The small molecule below binds the protein below.
Small molecule (SMILES): CO[C@@H]1[C@@H](OC(N)=O)[C@@H](O)[C@H](Oc2ccc3c(O)c(NC(=O)c4ccc(O)c(CC=C(C)C)c4)c(=O)oc3c2C)OC1(C)C

Binding-site contacts:
Ligand atom O4 contacts residue GLU39 of chain 1.A at 3.4 Å.
Ligand atom C11 contacts residue GLY14 of chain 1.B at 3.6 Å.
Ligand atom C1 contacts residue VAL82 of chain 1.A at 3.6 Å (hydrophobic).
Ligand atom C2 contacts residue GLY66 of chain 1.A at 3.4 Å.
Ligand atom O3 contacts residue GLU70 of chain 1.A at 2.6 Å (salt-bridge).
Ligand atom O6 contacts residue ASN35 of chain 1.A at 2.7 Å (h-bond).
Ligand atom C26 contacts residue MET15 of chain 1.B at 3.3 Å (hydrophobic).
Ligand atom N1 contacts residue ASN35 of chain 1.A at 3.6 Å.
Ligand atom C1 contacts residue ASN35 of chain 1.A at 3.5 Å.
Ligand atom O5 contacts residue ASN35 of chain 1.A at 3.3 Å (h-bond).
Ligand atom C18 contacts residue GLU70 of chain 1.A at 3.0 Å.
Ligand atom O10 contacts residue ARG104 of chain 1.A at 3.4 Å (salt-bridge).
Ligand atom C1 contacts residue VAL88 of chain 1.A at 3.8 Å (hydrophobic).
Ligand atom C1 contacts residue ILE67 of chain 1.A at 3.8 Å (hydrophobic).
Ligand atom O10 contacts residue ARG65 of chain 1.A at 3.5 Å.
Ligand atom C25 contacts residue THR78 of chain 1.A at 3.6 Å.
Ligand atom N1 contacts residue ASP62 of chain 1.A at 2.9 Å (salt-bridge).
Ligand atom C2 contacts residue GLU39 of chain 1.A at 3.7 Å.
Ligand atom C29 contacts residue ASN35 of chain 1.A at 3.4 Å.
Ligand atom C6 contacts residue ARG104 of chain 1.A at 3.7 Å.
Ligand atom C25 contacts residue VAL82 of chain 1.A at 3.5 Å (hydrophobic).
Ligand atom O7 contacts residue GLY14 of chain 1.B at 3.6 Å.
Ligand atom C4 contacts residue ARG65 of chain 1.A at 3.5 Å.
Ligand atom N1 contacts residue ALA36 of chain 1.A at 3.6 Å.
Ligand atom O11 contacts residue ARG104 of chain 1.A at 3.1 Å (salt-bridge).
Ligand atom C12 contacts residue ASN35 of chain 1.A at 3.5 Å.
Ligand atom C24 contacts residue MET15 of chain 1.B at 3.5 Å (hydrophobic).
Ligand atom C19 contacts residue ARG104 of chain 1.A at 3.7 Å.
Ligand atom C5 contacts residue ARG65 of chain 1.A at 3.5 Å.
Ligand atom C20 contacts residue ARG12 of chain 1.B at 3.7 Å.
Ligand atom C17 contacts residue GLU70 of chain 1.A at 3.3 Å.
Ligand atom C25 contacts residue MET15 of chain 1.B at 3.6 Å (hydrophobic).
Ligand atom O8 contacts residue GLU39 of chain 1.A at 3.8 Å.
Ligand atom O6 contacts residue ASP38 of chain 1.A at 3.6 Å.
Ligand atom O1 contacts residue VAL82 of chain 1.A at 3.8 Å.
Ligand atom O3 contacts residue THR78 of chain 1.A at 3.6 Å.
Ligand atom C7 contacts residue ARG65 of chain 1.A at 3.7 Å.
Ligand atom C6 contacts residue ARG65 of chain 1.A at 3.5 Å.
Ligand atom O1 contacts residue ILE67 of chain 1.A at 3.4 Å.
Ligand atom C22 contacts residue MET15 of chain 1.B at 3.5 Å (hydrophobic).

Sequence of chain 1.A:
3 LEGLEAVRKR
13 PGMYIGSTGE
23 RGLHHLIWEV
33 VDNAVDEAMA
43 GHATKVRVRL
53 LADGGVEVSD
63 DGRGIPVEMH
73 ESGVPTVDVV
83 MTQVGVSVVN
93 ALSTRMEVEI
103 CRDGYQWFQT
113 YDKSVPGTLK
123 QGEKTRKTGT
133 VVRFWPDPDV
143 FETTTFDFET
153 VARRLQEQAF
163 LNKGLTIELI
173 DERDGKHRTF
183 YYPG

Sequence of chain 1.B:
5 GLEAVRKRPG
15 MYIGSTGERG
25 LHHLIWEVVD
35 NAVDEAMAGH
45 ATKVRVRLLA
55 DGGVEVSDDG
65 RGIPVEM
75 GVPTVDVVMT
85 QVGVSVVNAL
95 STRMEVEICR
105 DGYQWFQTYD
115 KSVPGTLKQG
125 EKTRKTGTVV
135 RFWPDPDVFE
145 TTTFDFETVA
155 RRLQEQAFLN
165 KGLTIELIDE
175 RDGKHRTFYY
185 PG